Sequence of chain 1.A:
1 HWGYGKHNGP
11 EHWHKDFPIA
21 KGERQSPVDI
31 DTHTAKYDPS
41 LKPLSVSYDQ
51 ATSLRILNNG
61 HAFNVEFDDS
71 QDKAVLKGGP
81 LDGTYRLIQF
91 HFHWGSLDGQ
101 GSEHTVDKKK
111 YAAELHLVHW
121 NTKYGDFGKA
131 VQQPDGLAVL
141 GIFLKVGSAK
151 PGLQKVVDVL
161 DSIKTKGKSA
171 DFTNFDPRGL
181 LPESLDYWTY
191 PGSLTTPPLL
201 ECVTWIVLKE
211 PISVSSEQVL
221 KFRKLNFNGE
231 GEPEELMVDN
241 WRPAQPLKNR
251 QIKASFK

This protein binds this small molecule.
Small molecule (SMILES): Cc1cc(C)c2c(c1)S(=O)(=O)NC(=O)N2

Binding-site contacts:
Ligand atom O12 contacts residue TRP205 of chain 1.A at 4.0 Å.
Ligand atom C03 contacts residue THR196 of chain 1.A at 4.1 Å.
Ligand atom C14 contacts residue VAL118 of chain 1.A at 3.9 Å (hydrophobic).
Ligand atom O11 contacts residue HIS93 of chain 1.A at 3.0 Å.
Ligand atom C08 contacts residue ZN1 of chain 1.B at 2.8 Å.
Ligand atom C15 contacts residue THR196 of chain 1.A at 3.3 Å.
Ligand atom O12 contacts residue VAL139 of chain 1.A at 3.8 Å.
Ligand atom O12 contacts residue ZN1 of chain 1.B at 3.2 Å.
Ligand atom S10 contacts residue HIS91 of chain 1.A at 3.9 Å.
Ligand atom C08 contacts residue THR196 of chain 1.A at 3.7 Å.
Ligand atom O13 contacts residue TRP205 of chain 1.A at 3.6 Å.
Ligand atom C08 contacts residue THR195 of chain 1.A at 3.2 Å.
Ligand atom O12 contacts residue HIS116 of chain 1.A at 3.4 Å (h-bond).
Ligand atom C01 contacts residue LEU194 of chain 1.A at 3.4 Å (hydrophobic).
Ligand atom O13 contacts residue ZN1 of chain 1.B at 4.0 Å.
Ligand atom O12 contacts residue VAL118 of chain 1.A at 3.8 Å.
Ligand atom O11 contacts residue THR196 of chain 1.A at 3.1 Å.
Ligand atom C14 contacts residue PHE127 of chain 1.A at 3.6 Å (hydrophobic).
Ligand atom N09 contacts residue HIS91 of chain 1.A at 3.2 Å (h-bond).
Ligand atom N07 contacts residue THR196 of chain 1.A at 3.0 Å (h-bond).
Ligand atom C14 contacts residue LEU137 of chain 1.A at 3.1 Å (hydrophobic).
Ligand atom C04 contacts residue THR196 of chain 1.A at 4.0 Å.
Ligand atom O11 contacts residue HIS91 of chain 1.A at 3.8 Å.
Ligand atom N09 contacts residue ZN1 of chain 1.B at 2.0 Å.
Ligand atom S10 contacts residue THR195 of chain 1.A at 4.0 Å.
Ligand atom O13 contacts residue THR195 of chain 1.A at 3.1 Å (h-bond).
Ligand atom O13 contacts residue LEU194 of chain 1.A at 3.3 Å.
Ligand atom N09 contacts residue HIS93 of chain 1.A at 3.5 Å (h-bond).
Ligand atom S10 contacts residue ZN1 of chain 1.B at 3.2 Å.
Ligand atom O12 contacts residue HIS91 of chain 1.A at 3.4 Å.
Ligand atom O11 contacts residue THR195 of chain 1.A at 3.0 Å (h-bond).
Ligand atom C06 contacts residue LEU194 of chain 1.A at 3.5 Å (hydrophobic).
Ligand atom N09 contacts residue THR195 of chain 1.A at 3.0 Å (h-bond).
Ligand atom O11 contacts residue ZN1 of chain 1.B at 3.0 Å.
Ligand atom C02 contacts residue LEU194 of chain 1.A at 3.9 Å (hydrophobic).
Ligand atom C08 contacts residue HIS91 of chain 1.A at 3.6 Å.
Ligand atom S10 contacts residue HIS116 of chain 1.A at 4.0 Å.
Ligand atom N09 contacts residue HIS116 of chain 1.A at 3.4 Å (h-bond).
Ligand atom C08 contacts residue HIS93 of chain 1.A at 3.8 Å.
Ligand atom C14 contacts residue LEU194 of chain 1.A at 3.5 Å (hydrophobic).